Sequence of chain 1.B:
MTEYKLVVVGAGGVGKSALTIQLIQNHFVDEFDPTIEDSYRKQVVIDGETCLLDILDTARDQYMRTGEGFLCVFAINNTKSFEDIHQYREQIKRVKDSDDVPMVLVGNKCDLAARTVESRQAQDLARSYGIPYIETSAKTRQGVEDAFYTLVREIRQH

This small molecule binds to this protein.
Small molecule (SMILES): Nc1nc2c(ncn2[C@@H]2O[C@H](CO[P](=O)(O)O[P](=O)(O)NP(=O)(O)O)[C@@H](O)[C@H]2O)c(=O)[nH]1

Binding-site contacts:
Ligand atom O1A contacts residue GLY15 of chain 1.B at 3.4 Å.
Ligand atom O6 contacts residue LYS147 of chain 1.B at 3.4 Å (salt-bridge).
Ligand atom O4' contacts residue LYS117 of chain 1.B at 3.3 Å (salt-bridge).
Ligand atom O3G contacts residue LYS16 of chain 1.B at 2.7 Å (salt-bridge).
Ligand atom C8 contacts residue ALA18 of chain 1.B at 3.5 Å (hydrophobic).
Ligand atom O6 contacts residue LYS117 of chain 1.B at 3.5 Å.
Ligand atom C2' contacts residue VAL29 of chain 1.B at 3.4 Å (hydrophobic).
Ligand atom O1B contacts residue GLY15 of chain 1.B at 3.2 Å (h-bond).
Ligand atom PB contacts residue LYS16 of chain 1.B at 3.5 Å.
Ligand atom O3A contacts residue GLY15 of chain 1.B at 3.2 Å (h-bond).
Ligand atom O2B contacts residue MG1 of chain 1.H at 2.4 Å.
Ligand atom C5' contacts residue GLY13 of chain 1.B at 3.6 Å.
Ligand atom O6 contacts residue ALA146 of chain 1.B at 2.8 Å (h-bond).
Ligand atom O2B contacts residue SER17 of chain 1.B at 3.0 Å (h-bond).
Ligand atom N3B contacts residue GLY13 of chain 1.B at 3.1 Å (h-bond).
Ligand atom PB contacts residue MG1 of chain 1.H at 3.5 Å.
Ligand atom O1A contacts residue ALA18 of chain 1.B at 2.8 Å (h-bond).
Ligand atom O3G contacts residue GLY12 of chain 1.B at 3.4 Å.
Ligand atom O2B contacts residue LYS16 of chain 1.B at 3.5 Å (salt-bridge).
Ligand atom O1B contacts residue GLY13 of chain 1.B at 3.4 Å (h-bond).
Ligand atom N2 contacts residue ASP119 of chain 1.B at 2.9 Å (salt-bridge).
Ligand atom O1B contacts residue LYS16 of chain 1.B at 2.8 Å (salt-bridge).
Ligand atom O2' contacts residue PHE28 of chain 1.B at 3.0 Å.
Ligand atom O6 contacts residue SER145 of chain 1.B at 3.4 Å.
Ligand atom O1A contacts residue SER17 of chain 1.B at 3.5 Å (h-bond).
Ligand atom O2' contacts residue ASP30 of chain 1.B at 3.3 Å.
Ligand atom N1 contacts residue ASP119 of chain 1.B at 2.8 Å (salt-bridge).
Ligand atom O3A contacts residue GLY13 of chain 1.B at 3.6 Å.
Ligand atom PG contacts residue MG1 of chain 1.H at 3.4 Å.
Ligand atom O1B contacts residue VAL14 of chain 1.B at 3.4 Å (h-bond).
Ligand atom C6 contacts residue ASP119 of chain 1.B at 3.6 Å.
Ligand atom O2' contacts residue VAL29 of chain 1.B at 2.8 Å (h-bond).
Ligand atom O3G contacts residue GLY13 of chain 1.B at 3.5 Å (h-bond).
Ligand atom N3B contacts residue MG1 of chain 1.H at 3.6 Å.
Ligand atom C6 contacts residue LYS117 of chain 1.B at 3.5 Å.
Ligand atom O6 contacts residue ASN116 of chain 1.B at 3.3 Å (h-bond).
Ligand atom O2G contacts residue MG1 of chain 1.H at 2.2 Å.
Ligand atom O6 contacts residue ASP119 of chain 1.B at 3.4 Å (salt-bridge).
Ligand atom N7 contacts residue ALA146 of chain 1.B at 3.5 Å.
Ligand atom N7 contacts residue ASN116 of chain 1.B at 3.1 Å (h-bond).